This small molecule binds to this protein.
Small molecule (SMILES): CC[C@H](C)[C@H](NC(=O)[C@@H](N)CC(C)C)C(=O)NCC(=O)N[C@@H](CCCN=C(N)N)C(=O)N[C@H](C=O)[C@@H](C)O

Sequence of chain 48.A:
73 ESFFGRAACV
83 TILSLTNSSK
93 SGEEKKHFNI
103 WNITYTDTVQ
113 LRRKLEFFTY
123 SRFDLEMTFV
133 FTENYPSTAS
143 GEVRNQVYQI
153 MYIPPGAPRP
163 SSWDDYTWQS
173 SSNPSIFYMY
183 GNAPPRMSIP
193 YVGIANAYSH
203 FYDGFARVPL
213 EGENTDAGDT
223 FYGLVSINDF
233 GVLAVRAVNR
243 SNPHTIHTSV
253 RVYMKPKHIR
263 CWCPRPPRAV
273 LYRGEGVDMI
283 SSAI

Sequence of chain 47.C:
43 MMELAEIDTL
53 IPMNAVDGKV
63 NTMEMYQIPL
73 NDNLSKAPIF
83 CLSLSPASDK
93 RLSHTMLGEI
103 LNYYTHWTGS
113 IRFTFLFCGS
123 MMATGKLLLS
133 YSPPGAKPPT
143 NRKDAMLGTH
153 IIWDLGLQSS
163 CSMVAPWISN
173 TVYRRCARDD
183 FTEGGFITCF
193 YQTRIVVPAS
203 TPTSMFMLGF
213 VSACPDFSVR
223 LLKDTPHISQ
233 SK

Binding-site contacts:
Ligand atom NH2 contacts residue SER86 of chain 48.A at 3.5 Å (h-bond).
Ligand atom CA contacts residue SER233 of chain 47.C at 3.6 Å.
Ligand atom N contacts residue LYS234 of chain 47.C at 1.5 Å.
Ligand atom N contacts residue SER86 of chain 48.A at 4.0 Å.
Ligand atom CD contacts residue ASN101 of chain 48.A at 3.2 Å.
Ligand atom CA contacts residue LYS234 of chain 47.C at 2.5 Å.
Ligand atom N contacts residue SER233 of chain 47.C at 3.0 Å (h-bond).
Ligand atom NH2 contacts residue LEU87 of chain 48.A at 3.9 Å.
Ligand atom NH1 contacts residue LEU87 of chain 48.A at 3.9 Å.
Ligand atom NE contacts residue SER86 of chain 48.A at 3.6 Å.
Ligand atom C contacts residue SER86 of chain 48.A at 3.6 Å.
Ligand atom CD2 contacts residue ILE84 of chain 48.A at 3.9 Å (hydrophobic).
Ligand atom C contacts residue THR88 of chain 48.A at 4.2 Å.
Ligand atom NH2 contacts residue PHE100 of chain 48.A at 2.8 Å (h-bond).
Ligand atom CA contacts residue SER86 of chain 48.A at 4.0 Å.
Ligand atom CB contacts residue LYS234 of chain 47.C at 3.9 Å.
Ligand atom CD1 contacts residue ILE84 of chain 48.A at 4.0 Å (hydrophobic).
Ligand atom NH2 contacts residue LYS97 of chain 48.A at 3.6 Å (salt-bridge).
Ligand atom O contacts residue THR88 of chain 48.A at 3.7 Å.
Ligand atom CD contacts residue SER86 of chain 48.A at 3.5 Å.
Ligand atom CG contacts residue SER86 of chain 48.A at 4.2 Å.
Ligand atom NH2 contacts residue LYS98 of chain 48.A at 2.7 Å (salt-bridge).
Ligand atom O contacts residue SER86 of chain 48.A at 2.8 Å (h-bond).
Ligand atom CZ contacts residue SER86 of chain 48.A at 3.2 Å.
Ligand atom O contacts residue LYS234 of chain 47.C at 3.4 Å.
Ligand atom C contacts residue LYS234 of chain 47.C at 3.0 Å.
Ligand atom NH1 contacts residue THR88 of chain 48.A at 3.8 Å.
Ligand atom CZ contacts residue LEU87 of chain 48.A at 4.2 Å (hydrophobic).
Ligand atom C contacts residue LYS98 of chain 48.A at 3.7 Å.
Ligand atom N contacts residue LYS234 of chain 47.C at 3.6 Å.
Ligand atom NH2 contacts residue ASN101 of chain 48.A at 3.7 Å.
Ligand atom CB contacts residue SER233 of chain 47.C at 4.1 Å.
Ligand atom CZ contacts residue LYS98 of chain 48.A at 3.7 Å.
Ligand atom NE contacts residue ASN101 of chain 48.A at 3.0 Å (h-bond).
Ligand atom CB contacts residue SER86 of chain 48.A at 3.9 Å.
Ligand atom NH1 contacts residue SER86 of chain 48.A at 3.4 Å (h-bond).
Ligand atom NH1 contacts residue LYS98 of chain 48.A at 3.7 Å.
Ligand atom O contacts residue LYS98 of chain 48.A at 3.8 Å.
Ligand atom CZ contacts residue ASN101 of chain 48.A at 3.7 Å.
Ligand atom CZ contacts residue PHE100 of chain 48.A at 4.1 Å (hydrophobic).